Binding-site contacts:
Ligand atom C5 contacts residue ARG291 of chain 1.B at 3.5 Å.
Ligand atom O5' contacts residue GLY189 of chain 1.B at 3.5 Å.
Ligand atom O3' contacts residue MET252 of chain 1.B at 3.6 Å (h-bond).
Ligand atom C6 contacts residue GLY282 of chain 1.B at 3.6 Å.
Ligand atom O3' contacts residue ASP231 of chain 1.B at 2.5 Å (salt-bridge).
Ligand atom N3 contacts residue ILE191 of chain 1.B at 3.5 Å.
Ligand atom O5 contacts residue ARG291 of chain 1.B at 3.5 Å (salt-bridge).
Ligand atom N6 contacts residue GLU304 of chain 1.B at 2.7 Å (salt-bridge).
Ligand atom O1P contacts residue GLY189 of chain 1.B at 3.5 Å.
Ligand atom C1' contacts residue ARG291 of chain 1.B at 3.4 Å.
Ligand atom O6 contacts residue GLU281 of chain 1.B at 3.1 Å (salt-bridge).
Ligand atom O6 contacts residue GLY282 of chain 1.B at 2.6 Å (h-bond).
Ligand atom O6 contacts residue GLY280 of chain 1.B at 3.3 Å.
Ligand atom O2' contacts residue ARG291 of chain 1.B at 3.4 Å (salt-bridge).
Ligand atom N6 contacts residue TYR292 of chain 1.B at 3.1 Å (h-bond).
Ligand atom O2P contacts residue ARG255 of chain 1.B at 3.5 Å (salt-bridge).
Ligand atom O1P contacts residue SER190 of chain 1.B at 2.9 Å (h-bond).
Ligand atom N3 contacts residue GLY280 of chain 1.B at 3.5 Å.
Ligand atom O3P contacts residue SER190 of chain 1.B at 2.8 Å (h-bond).
Ligand atom N3 contacts residue GLU281 of chain 1.B at 2.9 Å (salt-bridge).
Ligand atom C2 contacts residue MET58 of chain 1.B at 3.5 Å (hydrophobic).
Ligand atom O6 contacts residue TYR292 of chain 1.B at 3.1 Å (h-bond).
Ligand atom C4 contacts residue ILE191 of chain 1.B at 3.4 Å (hydrophobic).
Ligand atom O1P contacts residue GLY233 of chain 1.B at 3.1 Å (h-bond).
Ligand atom O5 contacts residue CYS192 of chain 1.B at 3.1 Å.
Ligand atom O5' contacts residue GLY232 of chain 1.B at 3.5 Å.
Ligand atom N6 contacts residue CYS192 of chain 1.B at 3.4 Å.
Ligand atom O2' contacts residue ASP231 of chain 1.B at 2.5 Å (salt-bridge).
Ligand atom C4' contacts residue ASP231 of chain 1.B at 3.6 Å.
Ligand atom O3' contacts residue ALA56 of chain 1.B at 3.3 Å.
Ligand atom N1 contacts residue ARG291 of chain 1.B at 3.5 Å (salt-bridge).
Ligand atom C5' contacts residue TYR278 of chain 1.B at 3.6 Å (hydrophobic).
Ligand atom C4 contacts residue TYR292 of chain 1.B at 3.5 Å (hydrophobic).
Ligand atom O2P contacts residue GLY254 of chain 1.B at 2.8 Å (h-bond).
Ligand atom C6 contacts residue TYR292 of chain 1.B at 2.9 Å (hydrophobic).
Ligand atom O6 contacts residue GLY305 of chain 1.B at 3.3 Å.
Ligand atom C2' contacts residue ARG291 of chain 1.B at 3.5 Å.
Ligand atom C3' contacts residue ASP231 of chain 1.B at 3.5 Å.
Ligand atom O3P contacts residue TYR278 of chain 1.B at 2.7 Å (h-bond).
Ligand atom O3P contacts residue ARG255 of chain 1.B at 3.0 Å (salt-bridge).

Sequence of chain 1.B:
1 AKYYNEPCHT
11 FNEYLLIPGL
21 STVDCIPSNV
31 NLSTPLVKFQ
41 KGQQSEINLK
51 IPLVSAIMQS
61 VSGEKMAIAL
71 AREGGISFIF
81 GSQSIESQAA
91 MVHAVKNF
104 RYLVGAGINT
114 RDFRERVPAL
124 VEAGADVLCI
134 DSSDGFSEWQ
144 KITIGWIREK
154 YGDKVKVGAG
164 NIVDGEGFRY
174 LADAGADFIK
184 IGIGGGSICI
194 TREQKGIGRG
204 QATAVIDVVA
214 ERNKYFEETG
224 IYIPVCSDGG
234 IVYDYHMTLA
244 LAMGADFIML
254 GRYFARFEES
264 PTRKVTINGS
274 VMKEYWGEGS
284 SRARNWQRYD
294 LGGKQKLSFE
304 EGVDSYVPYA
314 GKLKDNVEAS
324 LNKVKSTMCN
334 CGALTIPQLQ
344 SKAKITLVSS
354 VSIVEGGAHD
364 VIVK

The small molecule below binds the protein below.
Small molecule (SMILES): NC(=O)c1[nH+]cn([C@@H]2O[C@H](COP(=O)([O-])[O-])[C@@H](O)[C@H]2O)c1[O-]